The protein below binds the small molecule below.
Small molecule (SMILES): CC(=O)N[C@H]1[C@H](O[C@H]2[C@H](O)[C@@H](NC(C)=O)CO[C@@H]2CO)O[C@H](CO)[C@@H](O)[C@@H]1O

Binding-site contacts:
Ligand atom C1 contacts residue LYS9 of chain 4.A at 4.3 Å.
Ligand atom O6 contacts residue LYS9 of chain 4.A at 2.8 Å (salt-bridge).
Ligand atom C5 contacts residue LEU123 of chain 4.A at 3.9 Å (hydrophobic).
Ligand atom C8 contacts residue THR34 of chain 4.A at 4.3 Å.
Ligand atom C4 contacts residue ASN17 of chain 4.A at 4.2 Å.
Ligand atom C1 contacts residue LEU123 of chain 4.A at 4.0 Å (hydrophobic).
Ligand atom C5 contacts residue LYS9 of chain 4.A at 4.2 Å.
Ligand atom O7 contacts residue ALA36 of chain 4.A at 4.5 Å.
Ligand atom O5 contacts residue LYS9 of chain 4.A at 3.3 Å (salt-bridge).
Ligand atom C8 contacts residue ASN17 of chain 4.A at 3.2 Å.
Ligand atom C7 contacts residue ASN17 of chain 4.A at 3.2 Å.
Ligand atom C6 contacts residue LYS9 of chain 4.A at 3.8 Å.
Ligand atom C6 contacts residue LEU123 of chain 4.A at 4.0 Å (hydrophobic).
Ligand atom O7 contacts residue ASN17 of chain 4.A at 4.1 Å.
Ligand atom O7 contacts residue THR34 of chain 4.A at 4.4 Å.
Ligand atom C2 contacts residue ASN17 of chain 4.A at 2.4 Å.
Ligand atom C1 contacts residue ASN17 of chain 4.A at 1.4 Å.
Ligand atom C3 contacts residue ASN17 of chain 4.A at 3.7 Å.
Ligand atom N2 contacts residue ASN17 of chain 4.A at 2.8 Å (h-bond).
Ligand atom O6 contacts residue LYS127 of chain 4.A at 4.4 Å.
Ligand atom O5 contacts residue ASN17 of chain 4.A at 2.3 Å (h-bond).
Ligand atom O5 contacts residue LEU123 of chain 4.A at 3.5 Å.
Ligand atom N2 contacts residue GLY15 of chain 4.A at 3.9 Å.
Ligand atom O7 contacts residue GLY15 of chain 4.A at 3.6 Å (h-bond).
Ligand atom C5 contacts residue ASN17 of chain 4.A at 3.6 Å.
Ligand atom C7 contacts residue GLY15 of chain 4.A at 4.1 Å.
Ligand atom C8 contacts residue LEU123 of chain 4.A at 4.5 Å (hydrophobic).

Sequence of chain 4.A:
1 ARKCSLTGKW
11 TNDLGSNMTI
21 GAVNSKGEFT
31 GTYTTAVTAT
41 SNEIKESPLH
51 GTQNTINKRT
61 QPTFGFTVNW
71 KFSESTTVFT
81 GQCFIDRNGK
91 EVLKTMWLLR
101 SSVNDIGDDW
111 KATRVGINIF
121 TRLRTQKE